Binding-site contacts:
Ligand atom C6 contacts residue GLN207 of chain 2.A at 3.7 Å.
Ligand atom N2 contacts residue ASN58 of chain 2.B at 2.8 Å (h-bond).
Ligand atom O6 contacts residue GLN207 of chain 2.A at 3.5 Å (h-bond).
Ligand atom C5 contacts residue ASN58 of chain 2.B at 3.6 Å.
Ligand atom C1 contacts residue ASN58 of chain 2.B at 1.4 Å.
Ligand atom C4 contacts residue LYS208 of chain 2.A at 4.3 Å.
Ligand atom O6 contacts residue PHE56 of chain 2.B at 4.4 Å.
Ligand atom C3 contacts residue ASN58 of chain 2.B at 3.7 Å.
Ligand atom C7 contacts residue ASN58 of chain 2.B at 3.7 Å.
Ligand atom C4 contacts residue ASN58 of chain 2.B at 4.2 Å.
Ligand atom O7 contacts residue ASN58 of chain 2.B at 4.2 Å.
Ligand atom C6 contacts residue LYS208 of chain 2.A at 4.1 Å.
Ligand atom O4 contacts residue LYS208 of chain 2.A at 3.1 Å.
Ligand atom C2 contacts residue ASN58 of chain 2.B at 2.4 Å.
Ligand atom O5 contacts residue ASN58 of chain 2.B at 2.4 Å (h-bond).

Sequence of chain 2.A:
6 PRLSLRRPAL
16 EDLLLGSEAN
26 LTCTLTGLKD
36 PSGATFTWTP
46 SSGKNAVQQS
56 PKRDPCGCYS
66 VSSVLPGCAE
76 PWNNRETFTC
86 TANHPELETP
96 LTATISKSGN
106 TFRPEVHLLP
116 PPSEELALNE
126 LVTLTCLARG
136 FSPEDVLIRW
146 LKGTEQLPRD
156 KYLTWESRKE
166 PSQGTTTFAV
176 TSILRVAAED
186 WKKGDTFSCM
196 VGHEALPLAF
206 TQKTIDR

A small-molecule ligand and the protein it binds are described below.
Small molecule (SMILES): CC(=O)N[C@@H]1[C@@H](O)[C@H](O)[C@@H](CO)O[C@H]1O

Sequence of chain 2.B:
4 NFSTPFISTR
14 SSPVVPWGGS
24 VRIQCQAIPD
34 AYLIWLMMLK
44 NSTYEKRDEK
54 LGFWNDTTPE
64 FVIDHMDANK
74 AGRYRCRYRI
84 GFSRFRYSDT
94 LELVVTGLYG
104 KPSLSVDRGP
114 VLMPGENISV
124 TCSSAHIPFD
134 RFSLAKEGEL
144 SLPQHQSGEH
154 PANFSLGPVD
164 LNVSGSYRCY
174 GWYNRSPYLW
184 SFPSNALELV